Binding-site contacts:
Ligand atom C2' contacts residue LYS25 of chain 36.C at 3.8 Å.
Ligand atom OP2 contacts residue ASP242 of chain 36.A at 3.9 Å.
Ligand atom C5' contacts residue ASP242 of chain 36.A at 4.4 Å.

Sequence of chain 36.A:
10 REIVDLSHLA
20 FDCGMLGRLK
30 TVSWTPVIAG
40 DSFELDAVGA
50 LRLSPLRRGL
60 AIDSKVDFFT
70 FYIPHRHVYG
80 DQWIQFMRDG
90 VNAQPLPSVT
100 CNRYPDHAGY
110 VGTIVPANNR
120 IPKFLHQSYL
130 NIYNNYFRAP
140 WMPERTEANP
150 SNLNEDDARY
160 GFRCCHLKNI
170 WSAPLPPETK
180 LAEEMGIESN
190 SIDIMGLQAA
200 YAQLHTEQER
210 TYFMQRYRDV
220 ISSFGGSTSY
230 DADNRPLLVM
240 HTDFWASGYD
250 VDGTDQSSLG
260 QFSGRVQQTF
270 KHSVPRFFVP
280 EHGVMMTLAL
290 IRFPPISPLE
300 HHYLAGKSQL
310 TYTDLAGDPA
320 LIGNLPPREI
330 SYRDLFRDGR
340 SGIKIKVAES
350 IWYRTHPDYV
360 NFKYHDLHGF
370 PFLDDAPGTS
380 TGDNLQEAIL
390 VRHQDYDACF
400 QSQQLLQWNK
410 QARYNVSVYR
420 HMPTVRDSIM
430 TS

Sequence of chain 36.C:
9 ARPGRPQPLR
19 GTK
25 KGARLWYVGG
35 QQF

The protein below binds the small molecule below.
Small molecule (SMILES): Nc1ccn([C@H]2C[C@H](O)[C@@H](COP(=O)(O)O)O2)c(=O)n1